This small molecule binds to this protein.
Small molecule (SMILES): C=C1/C(=C\C=C2/CCC[C@]3(C)[C@@H]([C@H](C)CCCC(C)(C)O)CC[C@@H]23)C[C@@H](O)C[C@@H]1O

Sequence of chain 1.A:
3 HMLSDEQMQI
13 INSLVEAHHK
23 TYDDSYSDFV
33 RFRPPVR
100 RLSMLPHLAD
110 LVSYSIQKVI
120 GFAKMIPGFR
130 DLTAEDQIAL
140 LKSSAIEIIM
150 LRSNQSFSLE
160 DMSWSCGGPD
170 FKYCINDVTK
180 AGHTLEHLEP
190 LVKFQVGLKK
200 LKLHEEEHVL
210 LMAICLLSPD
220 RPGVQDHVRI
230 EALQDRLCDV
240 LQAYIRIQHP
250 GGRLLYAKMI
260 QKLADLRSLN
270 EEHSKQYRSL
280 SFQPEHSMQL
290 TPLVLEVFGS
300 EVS

Binding-site contacts:
Ligand atom C3 contacts residue CYS165 of chain 1.A at 3.9 Å (hydrophobic).
Ligand atom C21 contacts residue VAL177 of chain 1.A at 3.8 Å (hydrophobic).
Ligand atom C4 contacts residue CYS165 of chain 1.A at 3.5 Å (hydrophobic).
Ligand atom C4 contacts residue SER155 of chain 1.A at 3.6 Å.
Ligand atom C9 contacts residue TRP163 of chain 1.A at 3.4 Å (hydrophobic).
Ligand atom C22 contacts residue VAL111 of chain 1.A at 4.0 Å (hydrophobic).
Ligand atom O3 contacts residue LEU279 of chain 1.A at 4.0 Å.
Ligand atom O1 contacts residue ARG151 of chain 1.A at 2.8 Å (salt-bridge).
Ligand atom O3 contacts residue HIS272 of chain 1.A at 3.1 Å (h-bond).
Ligand atom O2 contacts residue SER155 of chain 1.A at 2.8 Å (h-bond).
Ligand atom C25 contacts residue HIS272 of chain 1.A at 3.7 Å.
Ligand atom C27 contacts residue ALA180 of chain 1.A at 3.9 Å (hydrophobic).
Ligand atom C6 contacts residue SER152 of chain 1.A at 3.5 Å.
Ligand atom C19 contacts residue ILE148 of chain 1.A at 3.3 Å (hydrophobic).
Ligand atom O3 contacts residue TYR276 of chain 1.A at 3.4 Å.
Ligand atom C2 contacts residue TYR24 of chain 1.A at 4.0 Å (hydrophobic).
Ligand atom C3 contacts residue TYR24 of chain 1.A at 3.6 Å (hydrophobic).
Ligand atom C10 contacts residue SER152 of chain 1.A at 3.6 Å.
Ligand atom C25 contacts residue HIS182 of chain 1.A at 3.7 Å.
Ligand atom C10 contacts residue SER114 of chain 1.A at 4.0 Å.
Ligand atom C24 contacts residue HIS182 of chain 1.A at 3.9 Å.
Ligand atom C23 contacts residue HIS182 of chain 1.A at 3.8 Å.
Ligand atom O3 contacts residue HIS182 of chain 1.A at 3.1 Å (h-bond).
Ligand atom C8 contacts residue TRP163 of chain 1.A at 3.9 Å (hydrophobic).
Ligand atom O2 contacts residue TYR24 of chain 1.A at 2.9 Å (h-bond).
Ligand atom C19 contacts residue SER114 of chain 1.A at 3.5 Å.
Ligand atom C7 contacts residue SER152 of chain 1.A at 3.4 Å.
Ligand atom O1 contacts residue SER114 of chain 1.A at 2.8 Å (h-bond).
Ligand atom C3 contacts residue SER155 of chain 1.A at 3.6 Å.
Ligand atom C6 contacts residue TRP163 of chain 1.A at 3.8 Å (hydrophobic).
Ligand atom C27 contacts residue HIS182 of chain 1.A at 3.5 Å.
Ligand atom C12 contacts residue VAL177 of chain 1.A at 3.4 Å (hydrophobic).
Ligand atom C18 contacts residue VAL111 of chain 1.A at 4.0 Å (hydrophobic).
Ligand atom C1 contacts residue SER152 of chain 1.A at 4.0 Å.
Ligand atom C3 contacts residue TYR28 of chain 1.A at 3.7 Å (hydrophobic).
Ligand atom O2 contacts residue SER152 of chain 1.A at 3.3 Å.
Ligand atom C24 contacts residue HIS272 of chain 1.A at 3.2 Å.
Ligand atom C1 contacts residue SER114 of chain 1.A at 3.9 Å.
Ligand atom C1 contacts residue ARG151 of chain 1.A at 3.8 Å.
Ligand atom C5 contacts residue SER152 of chain 1.A at 3.6 Å.